Binding-site contacts:
Ligand atom O3 contacts residue ARG432 of chain 1.A at 2.7 Å (salt-bridge).
Ligand atom O1P contacts residue PRO433 of chain 1.A at 3.6 Å.
Ligand atom C5 contacts residue GLY434 of chain 1.A at 3.4 Å.
Ligand atom C6 contacts residue LEU347 of chain 1.A at 3.8 Å (hydrophobic).
Ligand atom O2 contacts residue LEU347 of chain 1.A at 3.5 Å.
Ligand atom O4P contacts residue SER353 of chain 1.A at 3.6 Å (h-bond).
Ligand atom O1 contacts residue GLY434 of chain 1.A at 3.7 Å.
Ligand atom O6P contacts residue THR348 of chain 1.A at 2.6 Å (h-bond).
Ligand atom O4P contacts residue SER435 of chain 1.A at 3.0 Å (h-bond).
Ligand atom O3 contacts residue GLY430 of chain 1.A at 3.2 Å.
Ligand atom O5P contacts residue THR350 of chain 1.A at 2.6 Å (h-bond).
Ligand atom O4P contacts residue GLY436 of chain 1.A at 2.8 Å (h-bond).
Ligand atom O5P contacts residue THR349 of chain 1.A at 3.4 Å (h-bond).
Ligand atom O6P contacts residue ARG352 of chain 1.A at 3.8 Å.
Ligand atom O6 contacts residue SER435 of chain 1.A at 3.8 Å.
Ligand atom C3 contacts residue GLY434 of chain 1.A at 3.6 Å.
Ligand atom O2 contacts residue GLY430 of chain 1.A at 3.5 Å (h-bond).
Ligand atom O4 contacts residue GLY436 of chain 1.A at 3.7 Å.
Ligand atom P2 contacts residue THR348 of chain 1.A at 3.5 Å.
Ligand atom O5P contacts residue THR348 of chain 1.A at 3.6 Å.
Ligand atom C6 contacts residue SER353 of chain 1.A at 3.8 Å.
Ligand atom O3P contacts residue ARG405 of chain 1.A at 2.7 Å (salt-bridge).
Ligand atom P2 contacts residue SER353 of chain 1.A at 3.6 Å.
Ligand atom O3P contacts residue TRP398 of chain 1.A at 2.7 Å (h-bond).
Ligand atom O4 contacts residue THR438 of chain 1.A at 3.5 Å (h-bond).
Ligand atom O6 contacts residue THR348 of chain 1.A at 3.6 Å.
Ligand atom O4 contacts residue TYR437 of chain 1.A at 2.8 Å (h-bond).
Ligand atom C4 contacts residue GLY434 of chain 1.A at 3.4 Å.
Ligand atom O3 contacts residue TRP398 of chain 1.A at 3.7 Å.
Ligand atom O1P contacts residue GLY434 of chain 1.A at 2.9 Å (h-bond).
Ligand atom C3 contacts residue ARG432 of chain 1.A at 3.2 Å.
Ligand atom O5P contacts residue SER435 of chain 1.A at 2.6 Å (h-bond).
Ligand atom O4 contacts residue GLY434 of chain 1.A at 2.6 Å (h-bond).
Ligand atom O6P contacts residue SER353 of chain 1.A at 2.7 Å (h-bond).
Ligand atom P2 contacts residue SER435 of chain 1.A at 3.3 Å.
Ligand atom O6 contacts residue THR349 of chain 1.A at 3.1 Å (h-bond).
Ligand atom P2 contacts residue THR349 of chain 1.A at 3.7 Å.
Ligand atom P1 contacts residue ARG405 of chain 1.A at 3.6 Å.
Ligand atom C6 contacts residue THR438 of chain 1.A at 3.4 Å.
Ligand atom O2P contacts residue ARG405 of chain 1.A at 2.6 Å (salt-bridge).

Sequence of chain 1.A:
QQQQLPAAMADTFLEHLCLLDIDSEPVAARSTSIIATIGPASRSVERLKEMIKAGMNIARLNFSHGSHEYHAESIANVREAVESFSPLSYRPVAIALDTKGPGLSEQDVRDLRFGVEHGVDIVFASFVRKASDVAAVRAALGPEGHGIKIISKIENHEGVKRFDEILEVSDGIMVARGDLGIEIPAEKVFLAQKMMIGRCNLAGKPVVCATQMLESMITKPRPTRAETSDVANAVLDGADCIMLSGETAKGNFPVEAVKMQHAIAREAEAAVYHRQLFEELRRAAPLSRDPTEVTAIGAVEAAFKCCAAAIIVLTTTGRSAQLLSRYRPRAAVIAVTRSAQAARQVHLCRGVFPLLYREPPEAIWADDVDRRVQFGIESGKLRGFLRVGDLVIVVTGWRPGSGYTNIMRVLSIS

A small-molecule ligand and the protein it binds are described below.
Small molecule (SMILES): O=P(O)(O)OC[C@H]1O[C@](O)(COP(=O)(O)O)[C@@H](O)[C@@H]1O